Sequence of chain 3.A:
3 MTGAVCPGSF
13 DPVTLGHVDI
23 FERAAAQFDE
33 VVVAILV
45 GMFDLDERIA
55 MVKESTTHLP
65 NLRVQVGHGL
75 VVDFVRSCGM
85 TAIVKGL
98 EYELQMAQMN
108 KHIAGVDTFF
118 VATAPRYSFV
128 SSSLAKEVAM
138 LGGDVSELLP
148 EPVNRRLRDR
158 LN

Binding-site contacts:
Ligand atom C05 contacts residue GLY18 of chain 3.A at 4.0 Å.
Ligand atom C12 contacts residue SER128 of chain 3.A at 4.0 Å.
Ligand atom C09 contacts residue SER129 of chain 3.A at 3.7 Å.
Ligand atom C05 contacts residue THR16 of chain 3.A at 4.1 Å.
Ligand atom N11 contacts residue VAL127 of chain 3.A at 3.5 Å (h-bond).
Ligand atom C04 contacts residue GLY18 of chain 3.A at 3.7 Å.
Ligand atom C01 contacts residue ILE22 of chain 3.A at 3.5 Å (hydrophobic).
Ligand atom N07 contacts residue THR16 of chain 3.A at 3.8 Å.
Ligand atom C06 contacts residue HIS19 of chain 3.A at 3.8 Å.
Ligand atom C09 contacts residue SER128 of chain 3.A at 3.7 Å.
Ligand atom C05 contacts residue HIS19 of chain 3.A at 4.1 Å.
Ligand atom N11 contacts residue THR16 of chain 3.A at 2.8 Å (h-bond).
Ligand atom C06 contacts residue GLY18 of chain 3.A at 3.7 Å.
Ligand atom C02 contacts residue THR120 of chain 3.A at 3.2 Å.
Ligand atom C08 contacts residue VAL127 of chain 3.A at 4.2 Å (hydrophobic).
Ligand atom C01 contacts residue GLY18 of chain 3.A at 3.4 Å.
Ligand atom C12 contacts residue SER129 of chain 3.A at 3.5 Å.
Ligand atom N07 contacts residue VAL127 of chain 3.A at 3.6 Å.
Ligand atom C05 contacts residue VAL127 of chain 3.A at 4.0 Å (hydrophobic).
Ligand atom O13 contacts residue SER128 of chain 3.A at 3.6 Å.
Ligand atom C10 contacts residue HIS19 of chain 3.A at 3.1 Å.
Ligand atom C10 contacts residue VAL127 of chain 3.A at 3.9 Å (hydrophobic).
Ligand atom C10 contacts residue SER128 of chain 3.A at 3.4 Å.
Ligand atom C09 contacts residue HIS19 of chain 3.A at 3.2 Å.
Ligand atom C10 contacts residue SER129 of chain 3.A at 3.2 Å.
Ligand atom N11 contacts residue SER128 of chain 3.A at 3.9 Å.
Ligand atom C03 contacts residue GLY18 of chain 3.A at 3.6 Å.
Ligand atom C03 contacts residue THR120 of chain 3.A at 3.1 Å.
Ligand atom C12 contacts residue HIS19 of chain 3.A at 3.8 Å.
Ligand atom O13 contacts residue SER130 of chain 3.A at 4.1 Å.
Ligand atom N11 contacts residue HIS19 of chain 3.A at 3.5 Å.
Ligand atom C01 contacts residue HIS19 of chain 3.A at 4.1 Å.
Ligand atom C04 contacts residue TYR124 of chain 3.A at 3.6 Å (hydrophobic).
Ligand atom N07 contacts residue HIS19 of chain 3.A at 3.6 Å (h-bond).
Ligand atom C08 contacts residue HIS19 of chain 3.A at 3.4 Å.
Ligand atom C04 contacts residue VAL127 of chain 3.A at 3.3 Å (hydrophobic).
Ligand atom C02 contacts residue GLY18 of chain 3.A at 3.7 Å.
Ligand atom C03 contacts residue TYR124 of chain 3.A at 3.3 Å (hydrophobic).
Ligand atom C10 contacts residue THR16 of chain 3.A at 3.3 Å.
Ligand atom O13 contacts residue SER129 of chain 3.A at 2.7 Å (h-bond).

This small molecule binds to this protein.
Small molecule (SMILES): Cc1c(C(=O)O)cnn1-c1ccccc1